Sequence of chain 1.A:
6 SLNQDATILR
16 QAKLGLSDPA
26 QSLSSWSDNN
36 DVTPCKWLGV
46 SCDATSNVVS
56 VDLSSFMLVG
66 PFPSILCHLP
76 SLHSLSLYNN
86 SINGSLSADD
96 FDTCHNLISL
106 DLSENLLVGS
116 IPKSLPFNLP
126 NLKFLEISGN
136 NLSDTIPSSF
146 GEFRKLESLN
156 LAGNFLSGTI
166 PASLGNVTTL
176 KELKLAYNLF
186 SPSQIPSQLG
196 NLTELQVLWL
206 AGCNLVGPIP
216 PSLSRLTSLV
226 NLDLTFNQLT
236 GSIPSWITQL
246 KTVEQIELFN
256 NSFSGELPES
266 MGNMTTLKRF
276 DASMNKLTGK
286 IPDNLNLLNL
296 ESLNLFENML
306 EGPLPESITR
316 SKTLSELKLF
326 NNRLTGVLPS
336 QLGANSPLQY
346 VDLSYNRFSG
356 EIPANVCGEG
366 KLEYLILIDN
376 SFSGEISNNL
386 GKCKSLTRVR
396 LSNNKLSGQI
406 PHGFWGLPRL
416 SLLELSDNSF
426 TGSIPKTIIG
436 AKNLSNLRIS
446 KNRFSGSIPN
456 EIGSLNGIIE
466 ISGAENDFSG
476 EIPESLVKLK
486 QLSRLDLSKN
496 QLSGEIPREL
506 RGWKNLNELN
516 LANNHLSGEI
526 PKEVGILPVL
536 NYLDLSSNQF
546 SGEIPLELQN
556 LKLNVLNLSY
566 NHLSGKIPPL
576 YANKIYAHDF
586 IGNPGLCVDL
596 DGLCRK

A protein and the small-molecule ligand that binds it are described below.
Small molecule (SMILES): CC(=O)N[C@@H]1[C@@H](O)[C@H](O)[C@@H](CO)O[C@H]1O

Binding-site contacts:
Ligand atom C6 contacts residue ASN255 of chain 1.A at 4.5 Å.
Ligand atom O5 contacts residue PHE231 of chain 1.A at 3.6 Å.
Ligand atom C1 contacts residue PHE231 of chain 1.A at 4.0 Å (hydrophobic).
Ligand atom C8 contacts residue ASN255 of chain 1.A at 4.5 Å.
Ligand atom C5 contacts residue ASN255 of chain 1.A at 3.5 Å.
Ligand atom C2 contacts residue ASN255 of chain 1.A at 2.5 Å.
Ligand atom C8 contacts residue MET279 of chain 1.A at 3.7 Å (hydrophobic).
Ligand atom C5 contacts residue PHE231 of chain 1.A at 4.5 Å (hydrophobic).
Ligand atom C4 contacts residue ASN255 of chain 1.A at 4.1 Å.
Ligand atom O7 contacts residue MET279 of chain 1.A at 4.2 Å.
Ligand atom C7 contacts residue PHE231 of chain 1.A at 4.5 Å (hydrophobic).
Ligand atom C7 contacts residue PHE254 of chain 1.A at 4.5 Å (hydrophobic).
Ligand atom C7 contacts residue ASN255 of chain 1.A at 3.3 Å.
Ligand atom N2 contacts residue ASN255 of chain 1.A at 3.0 Å (h-bond).
Ligand atom O7 contacts residue PHE254 of chain 1.A at 3.7 Å.
Ligand atom O7 contacts residue ASN255 of chain 1.A at 3.1 Å (h-bond).
Ligand atom C7 contacts residue MET279 of chain 1.A at 3.9 Å (hydrophobic).
Ligand atom C2 contacts residue PHE231 of chain 1.A at 4.0 Å (hydrophobic).
Ligand atom O6 contacts residue ASN232 of chain 1.A at 3.5 Å (h-bond).
Ligand atom C3 contacts residue ASN255 of chain 1.A at 3.8 Å.
Ligand atom C1 contacts residue ASN255 of chain 1.A at 1.4 Å.
Ligand atom N2 contacts residue MET279 of chain 1.A at 3.9 Å.
Ligand atom O5 contacts residue ASN255 of chain 1.A at 2.2 Å (h-bond).
Ligand atom C6 contacts residue PHE231 of chain 1.A at 4.1 Å (hydrophobic).
Ligand atom O6 contacts residue PHE231 of chain 1.A at 3.8 Å.
Ligand atom C1 contacts residue MET279 of chain 1.A at 4.2 Å (hydrophobic).
Ligand atom C4 contacts residue PHE231 of chain 1.A at 4.5 Å (hydrophobic).
Ligand atom O6 contacts residue GLN233 of chain 1.A at 4.3 Å.
Ligand atom O7 contacts residue PHE231 of chain 1.A at 3.4 Å.